Sequence of chain 2.C:
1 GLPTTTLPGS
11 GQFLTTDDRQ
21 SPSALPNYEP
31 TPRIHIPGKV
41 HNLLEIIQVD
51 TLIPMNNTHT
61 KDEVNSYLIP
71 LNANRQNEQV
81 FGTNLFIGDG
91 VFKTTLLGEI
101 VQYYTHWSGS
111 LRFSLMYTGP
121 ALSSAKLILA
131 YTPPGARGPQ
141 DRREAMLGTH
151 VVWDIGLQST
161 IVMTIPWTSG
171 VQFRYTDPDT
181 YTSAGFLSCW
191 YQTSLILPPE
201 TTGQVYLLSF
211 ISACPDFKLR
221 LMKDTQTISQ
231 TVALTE

Sequence of chain 3.C:
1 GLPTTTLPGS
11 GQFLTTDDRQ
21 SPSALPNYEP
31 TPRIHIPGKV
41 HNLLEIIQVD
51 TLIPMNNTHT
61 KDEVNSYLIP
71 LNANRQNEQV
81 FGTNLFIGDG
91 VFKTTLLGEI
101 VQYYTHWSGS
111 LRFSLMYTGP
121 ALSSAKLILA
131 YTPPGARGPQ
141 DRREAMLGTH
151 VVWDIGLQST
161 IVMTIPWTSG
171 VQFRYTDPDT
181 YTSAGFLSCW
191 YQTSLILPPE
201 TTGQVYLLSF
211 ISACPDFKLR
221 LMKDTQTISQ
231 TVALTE

Sequence of chain 2.A:
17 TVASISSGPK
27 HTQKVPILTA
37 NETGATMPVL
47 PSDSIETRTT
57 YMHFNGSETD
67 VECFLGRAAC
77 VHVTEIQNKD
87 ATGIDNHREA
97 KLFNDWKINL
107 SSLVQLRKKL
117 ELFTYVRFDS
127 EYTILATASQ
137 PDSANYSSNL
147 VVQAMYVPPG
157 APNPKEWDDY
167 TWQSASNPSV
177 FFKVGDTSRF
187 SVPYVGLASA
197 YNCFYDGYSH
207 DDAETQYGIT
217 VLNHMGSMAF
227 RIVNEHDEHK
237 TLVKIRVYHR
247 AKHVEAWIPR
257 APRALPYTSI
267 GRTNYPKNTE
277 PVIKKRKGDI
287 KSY

Binding-site contacts:
Ligand atom C2A contacts residue MET224 of chain 2.A at 3.4 Å (hydrophobic).
Ligand atom C5B contacts residue PHE186 of chain 2.A at 3.5 Å (hydrophobic).
Ligand atom C5C contacts residue TYR152 of chain 2.A at 3.9 Å (hydrophobic).
Ligand atom C4B contacts residue MET224 of chain 2.A at 3.8 Å (hydrophobic).
Ligand atom C2C contacts residue TYR128 of chain 2.A at 3.8 Å (hydrophobic).
Ligand atom O1 contacts residue MET221 of chain 2.A at 3.2 Å (h-bond).
Ligand atom O1A contacts residue MET224 of chain 2.A at 2.8 Å.
Ligand atom C4C contacts residue VAL188 of chain 2.A at 3.9 Å (hydrophobic).
Ligand atom N2 contacts residue ASN219 of chain 2.A at 3.6 Å.
Ligand atom C5B contacts residue MET224 of chain 2.A at 3.5 Å (hydrophobic).
Ligand atom N3A contacts residue PRO174 of chain 2.A at 3.7 Å.
Ligand atom C5A contacts residue PHE186 of chain 2.A at 3.4 Å (hydrophobic).
Ligand atom C2C contacts residue TYR197 of chain 2.A at 3.8 Å (hydrophobic).
Ligand atom C2B contacts residue TYR152 of chain 2.A at 3.8 Å (hydrophobic).
Ligand atom C1C contacts residue TYR128 of chain 2.A at 3.7 Å (hydrophobic).
Ligand atom C1C contacts residue LEU106 of chain 2.A at 3.5 Å (hydrophobic).
Ligand atom CL1 contacts residue ILE104 of chain 2.A at 3.5 Å.
Ligand atom C5A contacts residue ALA150 of chain 2.A at 3.9 Å (hydrophobic).
Ligand atom C4C contacts residue VAL191 of chain 2.A at 3.5 Å (hydrophobic).
Ligand atom C4B contacts residue PHE186 of chain 2.A at 3.4 Å (hydrophobic).
Ligand atom C2B contacts residue VAL188 of chain 2.A at 3.7 Å (hydrophobic).
Ligand atom CL1 contacts residue TYR128 of chain 2.A at 3.3 Å.
Ligand atom O1B contacts residue ILE104 of chain 2.A at 3.8 Å.
Ligand atom C5A contacts residue MET224 of chain 2.A at 3.5 Å (hydrophobic).
Ligand atom N3A contacts residue PHE186 of chain 2.A at 3.9 Å.
Ligand atom C6B contacts residue TYR128 of chain 2.A at 3.8 Å (hydrophobic).
Ligand atom C2A contacts residue PHE186 of chain 2.A at 3.2 Å (hydrophobic).
Ligand atom C5C contacts residue VAL191 of chain 2.A at 3.9 Å (hydrophobic).
Ligand atom C4 contacts residue LEU106 of chain 2.A at 3.6 Å (hydrophobic).
Ligand atom O1A contacts residue PHE186 of chain 2.A at 2.8 Å.
Ligand atom C3C contacts residue TYR128 of chain 2.A at 3.4 Å (hydrophobic).
Ligand atom C5C contacts residue VAL188 of chain 2.A at 3.9 Å (hydrophobic).
Ligand atom C1B contacts residue VAL188 of chain 2.A at 3.9 Å (hydrophobic).
Ligand atom C3B contacts residue TYR152 of chain 2.A at 3.7 Å (hydrophobic).
Ligand atom C31 contacts residue TYR197 of chain 2.A at 3.9 Å (hydrophobic).
Ligand atom C5A contacts residue VAL176 of chain 2.A at 3.2 Å (hydrophobic).
Ligand atom N3A contacts residue ALA24 of chain 2.C at 3.6 Å.
Ligand atom C4B contacts residue TYR152 of chain 2.A at 3.8 Å (hydrophobic).
Ligand atom C4A contacts residue PRO174 of chain 2.A at 3.3 Å (hydrophobic).
Ligand atom C5 contacts residue LEU106 of chain 2.A at 3.7 Å (hydrophobic).

A small-molecule ligand and the protein it binds are described below.
Small molecule (SMILES): Cc1cc(CCCCCOc2ccc(C3=NCCO3)cc2Cl)on1